Binding-site contacts:
Ligand atom C2 contacts residue ASN12 of chain 48.E at 3.3 Å.
Ligand atom O7 contacts residue ASN12 of chain 48.E at 3.6 Å.
Ligand atom N2 contacts residue ASN12 of chain 48.E at 3.8 Å.
Ligand atom C7 contacts residue ASN12 of chain 48.E at 3.9 Å.
Ligand atom C1 contacts residue ASN12 of chain 48.E at 2.2 Å.
Ligand atom O5 contacts residue ASN12 of chain 48.E at 2.7 Å (h-bond).
Ligand atom C5 contacts residue ASN12 of chain 48.E at 4.1 Å.

A small-molecule ligand and the protein it binds are described below.
Small molecule (SMILES): CC(=O)N[C@H]1[C@H](O[C@H]2[C@H](O)[C@@H](NC(C)=O)CO[C@@H]2CO)O[C@H](CO)[C@@H](O)[C@@H]1O

Sequence of chain 48.E:
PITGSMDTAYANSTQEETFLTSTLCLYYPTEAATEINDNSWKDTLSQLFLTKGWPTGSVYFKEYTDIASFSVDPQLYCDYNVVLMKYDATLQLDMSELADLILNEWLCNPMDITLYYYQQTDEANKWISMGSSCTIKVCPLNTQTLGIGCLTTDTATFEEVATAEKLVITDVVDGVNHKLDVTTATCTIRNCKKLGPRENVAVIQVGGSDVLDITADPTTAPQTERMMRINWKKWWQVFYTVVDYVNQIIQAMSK